This protein binds this small molecule.
Small molecule (SMILES): CC(C)c1ccccc1-c1ccc(O[C@H](Cc2ccccc2)C(=O)O)cc1

Sequence of chain 1.A:
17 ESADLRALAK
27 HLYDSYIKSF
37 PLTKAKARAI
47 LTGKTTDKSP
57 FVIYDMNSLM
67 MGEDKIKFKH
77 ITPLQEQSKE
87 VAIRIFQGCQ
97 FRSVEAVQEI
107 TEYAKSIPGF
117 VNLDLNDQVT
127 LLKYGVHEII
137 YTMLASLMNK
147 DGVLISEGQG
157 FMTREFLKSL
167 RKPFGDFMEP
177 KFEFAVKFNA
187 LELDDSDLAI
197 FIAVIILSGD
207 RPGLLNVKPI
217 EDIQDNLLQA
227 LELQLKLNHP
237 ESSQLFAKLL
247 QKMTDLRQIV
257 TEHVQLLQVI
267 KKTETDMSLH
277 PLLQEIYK

Binding-site contacts:
Ligand atom CAF contacts residue PHE97 of chain 1.A at 2.9 Å (hydrophobic).
Ligand atom OAC contacts residue SER152 of chain 1.A at 3.0 Å.
Ligand atom CAE contacts residue PHE97 of chain 1.A at 3.6 Å (hydrophobic).
Ligand atom CAV contacts residue ILE151 of chain 1.A at 4.0 Å (hydrophobic).
Ligand atom CAU contacts residue PHE97 of chain 1.A at 3.8 Å (hydrophobic).
Ligand atom CAR contacts residue GLY94 of chain 1.A at 3.5 Å.
Ligand atom CAL contacts residue CYS95 of chain 1.A at 3.6 Å (hydrophobic).
Ligand atom CAP contacts residue ILE151 of chain 1.A at 3.7 Å (hydrophobic).
Ligand atom CBA contacts residue HIS76 of chain 1.A at 3.4 Å.
Ligand atom CAI contacts residue CYS95 of chain 1.A at 3.9 Å (hydrophobic).
Ligand atom OAC contacts residue PHE74 of chain 1.A at 3.8 Å.
Ligand atom CAQ contacts residue ILE91 of chain 1.A at 3.9 Å (hydrophobic).
Ligand atom CAJ contacts residue PHE97 of chain 1.A at 3.3 Å (hydrophobic).
Ligand atom OAD contacts residue SER152 of chain 1.A at 3.4 Å.
Ligand atom CAA contacts residue ARG98 of chain 1.A at 3.2 Å.
Ligand atom CAZ contacts residue ARG98 of chain 1.A at 3.6 Å.
Ligand atom CAN contacts residue ILE151 of chain 1.A at 3.6 Å (hydrophobic).
Ligand atom CAX contacts residue CYS95 of chain 1.A at 4.0 Å (hydrophobic).
Ligand atom CAG contacts residue PHE97 of chain 1.A at 4.0 Å (hydrophobic).
Ligand atom CAB contacts residue ILE151 of chain 1.A at 3.5 Å (hydrophobic).
Ligand atom OAS contacts residue PHE74 of chain 1.A at 3.5 Å.
Ligand atom CAW contacts residue ILE151 of chain 1.A at 3.8 Å (hydrophobic).
Ligand atom CAO contacts residue MET158 of chain 1.A at 3.8 Å (hydrophobic).
Ligand atom OAS contacts residue ILE151 of chain 1.A at 3.9 Å.
Ligand atom CAK contacts residue GLY94 of chain 1.A at 3.8 Å.
Ligand atom CAK contacts residue HIS76 of chain 1.A at 2.7 Å.
Ligand atom CAH contacts residue CYS95 of chain 1.A at 3.7 Å (hydrophobic).
Ligand atom CAU contacts residue HIS76 of chain 1.A at 3.3 Å.
Ligand atom CAM contacts residue LEU140 of chain 1.A at 4.0 Å (hydrophobic).
Ligand atom CAK contacts residue PHE97 of chain 1.A at 4.0 Å (hydrophobic).
Ligand atom CAH contacts residue MET174 of chain 1.A at 3.6 Å (hydrophobic).
Ligand atom CAR contacts residue HIS76 of chain 1.A at 3.2 Å.
Ligand atom CAI contacts residue MET174 of chain 1.A at 3.2 Å (hydrophobic).
Ligand atom OAC contacts residue ILE151 of chain 1.A at 3.5 Å.
Ligand atom CAU contacts residue GLY94 of chain 1.A at 4.0 Å.
Ligand atom CAQ contacts residue MET158 of chain 1.A at 4.0 Å (hydrophobic).
Ligand atom CAG contacts residue HIS76 of chain 1.A at 3.6 Å.
Ligand atom CAT contacts residue SER152 of chain 1.A at 3.6 Å.
Ligand atom OAS contacts residue HIS76 of chain 1.A at 3.9 Å.
Ligand atom CAB contacts residue LEU150 of chain 1.A at 3.0 Å (hydrophobic).